Sequence of chain 1.C:
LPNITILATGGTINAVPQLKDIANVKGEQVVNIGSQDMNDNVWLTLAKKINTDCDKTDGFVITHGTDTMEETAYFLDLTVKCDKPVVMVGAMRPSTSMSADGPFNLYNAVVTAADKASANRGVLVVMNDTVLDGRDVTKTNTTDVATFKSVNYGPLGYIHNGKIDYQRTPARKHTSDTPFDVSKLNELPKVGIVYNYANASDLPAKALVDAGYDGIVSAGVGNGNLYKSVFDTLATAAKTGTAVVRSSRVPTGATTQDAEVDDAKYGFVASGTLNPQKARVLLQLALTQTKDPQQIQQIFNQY

Binding-site contacts:
Ligand atom N contacts residue GLU291 of chain 1.C at 2.8 Å (salt-bridge).
Ligand atom OE2 contacts residue GLY96 of chain 1.D at 3.4 Å.
Ligand atom CA contacts residue GLN67 of chain 1.D at 3.5 Å.
Ligand atom CD contacts residue ALA122 of chain 1.D at 4.0 Å (hydrophobic).
Ligand atom O contacts residue THR97 of chain 1.D at 3.5 Å (h-bond).
Ligand atom OXT contacts residue GLN67 of chain 1.D at 3.8 Å.
Ligand atom O contacts residue SER66 of chain 1.D at 2.6 Å (h-bond).
Ligand atom OE2 contacts residue THR20 of chain 1.D at 2.6 Å (h-bond).
Ligand atom OE2 contacts residue GLY19 of chain 1.D at 3.0 Å.
Ligand atom O contacts residue ASP98 of chain 1.D at 3.2 Å (salt-bridge).
Ligand atom O contacts residue GLY96 of chain 1.D at 3.5 Å.
Ligand atom CA contacts residue GLU291 of chain 1.C at 3.3 Å.
Ligand atom C contacts residue ASP98 of chain 1.D at 4.0 Å.
Ligand atom OE1 contacts residue THR97 of chain 1.D at 2.7 Å (h-bond).
Ligand atom N contacts residue GLN67 of chain 1.D at 2.8 Å (h-bond).
Ligand atom OXT contacts residue GLY96 of chain 1.D at 3.2 Å.
Ligand atom OE1 contacts residue ALA122 of chain 1.D at 3.7 Å.
Ligand atom C contacts residue GLY65 of chain 1.D at 4.3 Å.
Ligand atom CA contacts residue ASP98 of chain 1.D at 3.7 Å.
Ligand atom CD contacts residue GLY19 of chain 1.D at 4.0 Å.
Ligand atom C contacts residue GLY96 of chain 1.D at 3.7 Å.
Ligand atom CB contacts residue GLU291 of chain 1.C at 3.3 Å.
Ligand atom CB contacts residue ASP98 of chain 1.D at 4.1 Å.
Ligand atom CD contacts residue THR97 of chain 1.D at 3.6 Å.
Ligand atom CD contacts residue GLY96 of chain 1.D at 3.8 Å.
Ligand atom OXT contacts residue SER66 of chain 1.D at 2.8 Å (h-bond).
Ligand atom N contacts residue ASP98 of chain 1.D at 2.7 Å (salt-bridge).
Ligand atom CD contacts residue THR20 of chain 1.D at 3.7 Å.
Ligand atom C contacts residue SER66 of chain 1.D at 3.4 Å.
Ligand atom OXT contacts residue GLY19 of chain 1.D at 3.8 Å.
Ligand atom OE1 contacts residue ASP98 of chain 1.D at 4.3 Å.
Ligand atom C contacts residue GLN67 of chain 1.D at 3.5 Å.
Ligand atom O contacts residue GLN67 of chain 1.D at 4.0 Å.
Ligand atom OE2 contacts residue ALA122 of chain 1.D at 4.0 Å.
Ligand atom OE1 contacts residue GLY96 of chain 1.D at 3.7 Å.
Ligand atom N contacts residue ASN256 of chain 1.C at 3.4 Å (h-bond).
Ligand atom CG contacts residue THR20 of chain 1.D at 3.7 Å.
Ligand atom OE2 contacts residue THR97 of chain 1.D at 3.9 Å.
Ligand atom C contacts residue THR97 of chain 1.D at 4.2 Å.
Ligand atom OXT contacts residue GLY65 of chain 1.D at 3.5 Å.

Sequence of chain 1.D:
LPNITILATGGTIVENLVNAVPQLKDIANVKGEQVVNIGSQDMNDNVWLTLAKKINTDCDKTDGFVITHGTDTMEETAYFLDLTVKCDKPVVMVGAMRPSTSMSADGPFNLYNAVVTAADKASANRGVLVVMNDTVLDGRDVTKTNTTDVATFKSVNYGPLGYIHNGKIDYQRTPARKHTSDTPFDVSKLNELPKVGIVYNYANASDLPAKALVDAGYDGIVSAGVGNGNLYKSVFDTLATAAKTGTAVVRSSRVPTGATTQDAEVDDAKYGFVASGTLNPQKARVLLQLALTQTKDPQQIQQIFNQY

The protein below binds the small molecule below.
Small molecule (SMILES): N[C@@H](CCC(=O)O)C(=O)O